A protein and the small-molecule ligand that binds it are described below.
Small molecule (SMILES): CN(C)c1cccc2c(S(=O)(=O)NCCNC(=O)CI)cccc12

Binding-site contacts:
Ligand atom C18 contacts residue FMN1 of chain 2.U at 1.2 Å.
Ligand atom O9 contacts residue FMN1 of chain 2.U at 2.0 Å.
Ligand atom C14 contacts residue TRP38 of chain 2.D at 3.2 Å (hydrophobic).
Ligand atom N7 contacts residue FMN1 of chain 2.U at 1.7 Å.
Ligand atom C17 contacts residue FMN1 of chain 1.U at 3.5 Å.
Ligand atom C1 contacts residue GLU9 of chain 1.A at 2.9 Å.
Ligand atom C1 contacts residue GLN42 of chain 1.A at 3.4 Å.
Ligand atom C5 contacts residue ARG45 of chain 2.A at 3.5 Å.
Ligand atom C20 contacts residue FMN1 of chain 2.U at 0.5 Å.
Ligand atom C15 contacts residue FMN1 of chain 2.U at 0.6 Å.
Ligand atom C14 contacts residue FMN1 of chain 2.U at 1.1 Å.
Ligand atom O3 contacts residue GLU9 of chain 1.A at 3.5 Å (salt-bridge).
Ligand atom C19 contacts residue FMN1 of chain 2.U at 1.2 Å.
Ligand atom C6 contacts residue ARG45 of chain 1.A at 2.9 Å.
Ligand atom C2 contacts residue CYS59 of chain 1.A at 2.7 Å (hydrophobic).
Ligand atom C1 contacts residue CYS59 of chain 1.A at 1.8 Å (hydrophobic).
Ligand atom C23 contacts residue FMN1 of chain 2.U at 0.4 Å.
Ligand atom C11 contacts residue FMN1 of chain 2.U at 0.7 Å.
Ligand atom C12 contacts residue TRP38 of chain 2.D at 3.3 Å (hydrophobic).
Ligand atom C22 contacts residue 4201 of chain 2.G at 3.4 Å.
Ligand atom C18 contacts residue FMN1 of chain 1.U at 3.1 Å.
Ligand atom C16 contacts residue FMN1 of chain 2.U at 1.3 Å.
Ligand atom O3 contacts residue CYS59 of chain 1.A at 3.0 Å (h-bond).
Ligand atom C22 contacts residue FMN1 of chain 2.U at 1.2 Å.
Ligand atom N21 contacts residue FMN1 of chain 2.U at 0.7 Å.
Ligand atom C13 contacts residue TRP38 of chain 2.D at 3.2 Å (hydrophobic).
Ligand atom C17 contacts residue FMN1 of chain 2.U at 1.1 Å.
Ligand atom C19 contacts residue FMN1 of chain 1.U at 3.2 Å.
Ligand atom O10 contacts residue VAL11 of chain 1.A at 2.9 Å.
Ligand atom C12 contacts residue FMN1 of chain 2.U at 0.8 Å.
Ligand atom C18 contacts residue 4201 of chain 2.G at 2.6 Å.
Ligand atom O10 contacts residue FMN1 of chain 2.U at 1.3 Å.
Ligand atom S8 contacts residue ARG45 of chain 1.A at 3.5 Å.
Ligand atom N4 contacts residue SER43 of chain 1.A at 3.4 Å (h-bond).
Ligand atom C6 contacts residue FMN1 of chain 2.U at 3.0 Å.
Ligand atom C13 contacts residue FMN1 of chain 2.U at 1.5 Å.
Ligand atom S8 contacts residue FMN1 of chain 2.U at 0.6 Å.
Ligand atom C2 contacts residue GLU9 of chain 1.A at 3.5 Å.
Ligand atom O9 contacts residue ARG45 of chain 1.A at 2.2 Å.
Ligand atom C19 contacts residue 4201 of chain 2.G at 2.8 Å.

Sequence of chain 2.D:
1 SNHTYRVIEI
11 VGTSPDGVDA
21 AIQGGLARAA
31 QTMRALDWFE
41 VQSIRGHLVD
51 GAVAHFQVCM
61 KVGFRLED

Sequence of chain 1.A:
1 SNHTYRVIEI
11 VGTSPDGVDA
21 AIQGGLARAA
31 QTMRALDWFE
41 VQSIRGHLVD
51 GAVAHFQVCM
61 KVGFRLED

Sequence of chain 2.A:
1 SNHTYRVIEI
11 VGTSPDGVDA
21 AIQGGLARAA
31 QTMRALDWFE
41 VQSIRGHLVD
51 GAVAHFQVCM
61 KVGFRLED